Sequence of chain 40.A:
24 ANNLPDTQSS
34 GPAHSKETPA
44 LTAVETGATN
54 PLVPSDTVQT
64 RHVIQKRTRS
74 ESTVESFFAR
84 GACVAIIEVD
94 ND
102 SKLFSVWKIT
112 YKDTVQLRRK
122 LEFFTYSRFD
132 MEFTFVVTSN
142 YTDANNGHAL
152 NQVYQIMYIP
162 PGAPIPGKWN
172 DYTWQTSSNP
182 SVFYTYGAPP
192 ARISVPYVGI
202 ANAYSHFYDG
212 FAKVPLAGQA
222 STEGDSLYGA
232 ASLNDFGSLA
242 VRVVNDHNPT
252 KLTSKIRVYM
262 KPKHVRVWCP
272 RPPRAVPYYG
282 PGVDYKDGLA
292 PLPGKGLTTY

Binding-site contacts:
Ligand atom C10 contacts residue TYR159 of chain 40.A at 3.5 Å (hydrophobic).
Ligand atom O3 contacts residue TYR112 of chain 40.A at 3.6 Å.
Ligand atom C20 contacts residue ILE194 of chain 40.A at 3.8 Å (hydrophobic).
Ligand atom C4 contacts residue MET132 of chain 40.A at 3.8 Å (hydrophobic).
Ligand atom C2 contacts residue PHE237 of chain 40.A at 3.6 Å (hydrophobic).
Ligand atom C6 contacts residue TYR112 of chain 40.A at 3.7 Å (hydrophobic).
Ligand atom O3 contacts residue PHE130 of chain 40.A at 3.6 Å.
Ligand atom C21 contacts residue SER128 of chain 40.A at 3.8 Å.
Ligand atom CL2 contacts residue ALA24 of chain 40.C at 3.5 Å.
Ligand atom O2 contacts residue VAL196 of chain 40.A at 3.4 Å.
Ligand atom C21 contacts residue HIS207 of chain 40.A at 3.6 Å.
Ligand atom C21 contacts residue TYR205 of chain 40.A at 3.8 Å (hydrophobic).
Ligand atom C5 contacts residue TYR112 of chain 40.A at 3.5 Å (hydrophobic).
Ligand atom C16 contacts residue ALA24 of chain 40.C at 3.8 Å (hydrophobic).
Ligand atom C20 contacts residue LEU240 of chain 40.A at 3.8 Å (hydrophobic).
Ligand atom O1 contacts residue ILE110 of chain 40.A at 3.7 Å.
Ligand atom C13 contacts residue MET132 of chain 40.A at 3.4 Å (hydrophobic).
Ligand atom C7 contacts residue MET132 of chain 40.A at 3.3 Å (hydrophobic).
Ligand atom C8 contacts residue MET132 of chain 40.A at 3.4 Å (hydrophobic).
Ligand atom C12 contacts residue PHE134 of chain 40.A at 3.8 Å (hydrophobic).
Ligand atom C9 contacts residue VAL199 of chain 40.A at 3.6 Å (hydrophobic).
Ligand atom C9 contacts residue PHE237 of chain 40.A at 3.7 Å (hydrophobic).
Ligand atom C19 contacts residue LEU240 of chain 40.A at 3.8 Å (hydrophobic).
Ligand atom C17 contacts residue TYR159 of chain 40.A at 3.7 Å (hydrophobic).
Ligand atom C16 contacts residue TYR159 of chain 40.A at 3.8 Å (hydrophobic).
Ligand atom CL2 contacts residue ILE25 of chain 40.C at 3.4 Å.
Ligand atom C1 contacts residue TYR205 of chain 40.A at 3.8 Å (hydrophobic).
Ligand atom C12 contacts residue ILE110 of chain 40.A at 3.8 Å (hydrophobic).
Ligand atom CL3 contacts residue PHE134 of chain 40.A at 3.8 Å.
Ligand atom C13 contacts residue ILE110 of chain 40.A at 3.7 Å (hydrophobic).
Ligand atom CL3 contacts residue LEU240 of chain 40.A at 3.8 Å.
Ligand atom O1 contacts residue PHE237 of chain 40.A at 3.8 Å.
Ligand atom C17 contacts residue ALA24 of chain 40.C at 3.7 Å (hydrophobic).
Ligand atom C14 contacts residue TYR159 of chain 40.A at 3.5 Å (hydrophobic).
Ligand atom O1 contacts residue MET132 of chain 40.A at 3.7 Å.
Ligand atom CL2 contacts residue TYR159 of chain 40.A at 3.6 Å.
Ligand atom C3 contacts residue MET132 of chain 40.A at 3.7 Å (hydrophobic).
Ligand atom C7 contacts residue PHE237 of chain 40.A at 3.5 Å (hydrophobic).
Ligand atom C13 contacts residue PHE134 of chain 40.A at 3.7 Å (hydrophobic).
Ligand atom C11 contacts residue ILE110 of chain 40.A at 3.8 Å (hydrophobic).

A protein and the small-molecule ligand that binds it are described below.
Small molecule (SMILES): COc1ccc(OCc2ccc(COc3c(Cl)cccc3Cl)cc2)c(Cl)c1

Sequence of chain 40.C:
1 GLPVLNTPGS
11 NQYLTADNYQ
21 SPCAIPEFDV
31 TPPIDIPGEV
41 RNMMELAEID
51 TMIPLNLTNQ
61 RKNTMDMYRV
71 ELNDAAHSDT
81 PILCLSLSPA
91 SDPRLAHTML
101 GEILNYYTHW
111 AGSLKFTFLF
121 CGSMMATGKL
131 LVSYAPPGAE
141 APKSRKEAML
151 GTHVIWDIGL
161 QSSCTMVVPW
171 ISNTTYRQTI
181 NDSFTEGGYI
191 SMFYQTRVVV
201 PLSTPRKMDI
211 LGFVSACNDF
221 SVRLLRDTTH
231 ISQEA